The small molecule below binds the protein below.
Small molecule (SMILES): CO[C@H]1[C@@H](O)[C@H](O)[C@H](OC[C@@]23C[C@@H]4[C@H](C)CC[C@H]4[C@@]4(C=O)C[C@@H]2CC(C(C)C)[C@@]34C(=O)O)O[C@@H]1C

Binding-site contacts:
Ligand atom C20 contacts residue VAL774 of chain 1.L at 3.6 Å (hydrophobic).
Ligand atom C8 contacts residue TYR521 of chain 1.L at 3.8 Å (hydrophobic).
Ligand atom C6 contacts residue PHE729 of chain 1.L at 3.9 Å (hydrophobic).
Ligand atom C56 contacts residue TYR521 of chain 1.L at 3.7 Å (hydrophobic).
Ligand atom C10 contacts residue PRO727 of chain 1.L at 3.8 Å (hydrophobic).
Ligand atom C18 contacts residue ALA562 of chain 1.L at 3.9 Å (hydrophobic).
Ligand atom C53 contacts residue PHE798 of chain 1.L at 3.9 Å (hydrophobic).
Ligand atom O56 contacts residue TYR521 of chain 1.L at 3.8 Å.
Ligand atom O60 contacts residue GLN490 of chain 1.L at 3.0 Å (h-bond).
Ligand atom C18 contacts residue TRP801 of chain 1.L at 3.6 Å (hydrophobic).
Ligand atom C61 contacts residue LEU519 of chain 1.L at 3.9 Å (hydrophobic).
Ligand atom O17 contacts residue PHE729 of chain 1.L at 3.8 Å.
Ligand atom C21 contacts residue SER523 of chain 1.L at 3.8 Å.
Ligand atom C24 contacts residue TRP801 of chain 1.L at 3.2 Å (hydrophobic).
Ligand atom C5 contacts residue GLU524 of chain 1.L at 3.6 Å.
Ligand atom C24 contacts residue GLU524 of chain 1.L at 3.9 Å.
Ligand atom C7 contacts residue PHE798 of chain 1.L at 4.0 Å (hydrophobic).
Ligand atom O15 contacts residue GLU524 of chain 1.L at 2.8 Å (salt-bridge).
Ligand atom C10 contacts residue VAL774 of chain 1.L at 3.9 Å (hydrophobic).
Ligand atom O14 contacts residue SER523 of chain 1.L at 3.7 Å.
Ligand atom C16 contacts residue PHE798 of chain 1.L at 3.7 Å (hydrophobic).
Ligand atom O60 contacts residue MET796 of chain 1.L at 3.9 Å.
Ligand atom C21 contacts residue PRO559 of chain 1.L at 3.9 Å (hydrophobic).
Ligand atom C53 contacts residue PHE729 of chain 1.L at 3.6 Å (hydrophobic).
Ligand atom O19 contacts residue VAL561 of chain 1.L at 3.7 Å.
Ligand atom C12 contacts residue VAL774 of chain 1.L at 3.5 Å (hydrophobic).
Ligand atom C11 contacts residue ALA562 of chain 1.L at 3.4 Å (hydrophobic).
Ligand atom O57 contacts residue PHE798 of chain 1.L at 3.0 Å (h-bond).
Ligand atom O64 contacts residue LEU519 of chain 1.L at 3.4 Å.
Ligand atom O57 contacts residue VAL797 of chain 1.L at 3.7 Å.
Ligand atom O15 contacts residue SER523 of chain 1.L at 3.4 Å.
Ligand atom C25 contacts residue GLU524 of chain 1.L at 3.8 Å.
Ligand atom C54 contacts residue MET796 of chain 1.L at 3.9 Å (hydrophobic).
Ligand atom C52 contacts residue TYR521 of chain 1.L at 3.7 Å (hydrophobic).
Ligand atom C22 contacts residue PHE798 of chain 1.L at 3.8 Å (hydrophobic).
Ligand atom C61 contacts residue TYR521 of chain 1.L at 3.7 Å (hydrophobic).
Ligand atom O19 contacts residue ALA562 of chain 1.L at 2.7 Å (h-bond).
Ligand atom C12 contacts residue PHE729 of chain 1.L at 3.6 Å (hydrophobic).
Ligand atom O14 contacts residue GLU524 of chain 1.L at 3.5 Å (salt-bridge).
Ligand atom C18 contacts residue GLU524 of chain 1.L at 3.9 Å.

Sequence of chain 1.L:
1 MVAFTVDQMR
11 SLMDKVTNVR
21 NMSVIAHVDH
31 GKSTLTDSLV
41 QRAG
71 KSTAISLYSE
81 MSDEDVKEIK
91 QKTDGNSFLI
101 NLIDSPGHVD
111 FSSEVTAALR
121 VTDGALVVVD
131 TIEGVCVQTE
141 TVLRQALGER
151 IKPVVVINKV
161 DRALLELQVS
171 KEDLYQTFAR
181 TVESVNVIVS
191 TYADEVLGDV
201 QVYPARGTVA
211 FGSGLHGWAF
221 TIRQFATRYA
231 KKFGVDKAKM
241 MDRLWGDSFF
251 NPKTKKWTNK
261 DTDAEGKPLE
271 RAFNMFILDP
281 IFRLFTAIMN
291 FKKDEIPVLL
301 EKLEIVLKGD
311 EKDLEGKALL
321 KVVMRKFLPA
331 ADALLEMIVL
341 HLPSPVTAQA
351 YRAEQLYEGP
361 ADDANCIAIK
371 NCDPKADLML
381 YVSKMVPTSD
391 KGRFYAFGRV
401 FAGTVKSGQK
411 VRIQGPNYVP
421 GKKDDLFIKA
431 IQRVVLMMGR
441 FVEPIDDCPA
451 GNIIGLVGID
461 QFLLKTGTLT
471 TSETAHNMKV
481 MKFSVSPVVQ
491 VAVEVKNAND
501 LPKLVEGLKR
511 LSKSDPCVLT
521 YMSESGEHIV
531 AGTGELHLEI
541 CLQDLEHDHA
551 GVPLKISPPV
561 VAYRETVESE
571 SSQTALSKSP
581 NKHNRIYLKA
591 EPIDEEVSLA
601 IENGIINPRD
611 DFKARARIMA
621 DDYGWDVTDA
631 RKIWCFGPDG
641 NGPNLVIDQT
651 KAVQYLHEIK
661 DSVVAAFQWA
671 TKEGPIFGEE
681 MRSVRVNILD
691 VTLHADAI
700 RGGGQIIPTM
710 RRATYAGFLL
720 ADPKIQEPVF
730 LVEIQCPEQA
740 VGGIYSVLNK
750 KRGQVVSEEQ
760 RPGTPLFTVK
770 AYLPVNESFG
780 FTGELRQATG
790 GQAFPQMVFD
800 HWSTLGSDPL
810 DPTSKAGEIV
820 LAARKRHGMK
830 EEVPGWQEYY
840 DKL